Sequence of chain 1.B:
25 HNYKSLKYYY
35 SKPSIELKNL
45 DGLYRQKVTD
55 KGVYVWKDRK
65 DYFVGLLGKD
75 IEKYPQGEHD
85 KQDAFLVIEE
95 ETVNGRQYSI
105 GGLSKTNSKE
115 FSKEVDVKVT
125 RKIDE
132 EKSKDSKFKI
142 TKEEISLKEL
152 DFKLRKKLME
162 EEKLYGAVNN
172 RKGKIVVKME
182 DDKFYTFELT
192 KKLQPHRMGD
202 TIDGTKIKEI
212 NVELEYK

Binding-site contacts:
Ligand atom O1B contacts residue THR187 of chain 1.B at 2.8 Å (h-bond).
Ligand atom O6 contacts residue ARG198 of chain 1.B at 3.8 Å.
Ligand atom O1 contacts residue GLN195 of chain 1.B at 3.0 Å (h-bond).
Ligand atom C6 contacts residue PHE185 of chain 1.B at 3.7 Å (hydrophobic).
Ligand atom C5 contacts residue ARG198 of chain 1.B at 3.7 Å.
Ligand atom O6 contacts residue HIS197 of chain 1.B at 2.8 Å (h-bond).
Ligand atom O1B contacts residue PHE185 of chain 1.B at 3.4 Å.
Ligand atom C3 contacts residue GLU189 of chain 1.B at 3.3 Å.
Ligand atom C1 contacts residue THR187 of chain 1.B at 3.5 Å.
Ligand atom O1A contacts residue THR187 of chain 1.B at 2.8 Å (h-bond).
Ligand atom C6 contacts residue HIS197 of chain 1.B at 3.6 Å.
Ligand atom O7 contacts residue LYS192 of chain 1.B at 3.0 Å (salt-bridge).
Ligand atom C1 contacts residue GLN195 of chain 1.B at 3.5 Å.
Ligand atom C10 contacts residue PHE185 of chain 1.B at 3.8 Å (hydrophobic).
Ligand atom C2 contacts residue LYS192 of chain 1.B at 3.7 Å.
Ligand atom O9 contacts residue LEU148 of chain 1.B at 3.6 Å.
Ligand atom C9 contacts residue ASP201 of chain 1.B at 3.5 Å.
Ligand atom O6 contacts residue LYS192 of chain 1.B at 2.9 Å.
Ligand atom O6 contacts residue GLU189 of chain 1.B at 3.7 Å.
Ligand atom O2 contacts residue LYS192 of chain 1.B at 2.7 Å (salt-bridge).
Ligand atom C6 contacts residue GLU189 of chain 1.B at 3.6 Å.
Ligand atom O3 contacts residue GLU189 of chain 1.B at 2.3 Å (salt-bridge).
Ligand atom O4 contacts residue PHE185 of chain 1.B at 3.8 Å.
Ligand atom O8 contacts residue TYR186 of chain 1.B at 3.5 Å.
Ligand atom O3 contacts residue LYS192 of chain 1.B at 3.1 Å (salt-bridge).
Ligand atom O9 contacts residue ARG198 of chain 1.B at 2.9 Å (salt-bridge).
Ligand atom O1A contacts residue TYR186 of chain 1.B at 3.5 Å.
Ligand atom O6 contacts residue ARG198 of chain 1.B at 3.7 Å.
Ligand atom O7 contacts residue GLN195 of chain 1.B at 3.6 Å (h-bond).
Ligand atom C3 contacts residue LYS192 of chain 1.B at 3.8 Å.
Ligand atom N5 contacts residue PHE185 of chain 1.B at 2.8 Å (h-bond).
Ligand atom C11 contacts residue TYR186 of chain 1.B at 3.6 Å (hydrophobic).
Ligand atom O5 contacts residue GLN195 of chain 1.B at 3.4 Å (h-bond).
Ligand atom O8 contacts residue ARG198 of chain 1.B at 2.7 Å (salt-bridge).
Ligand atom C7 contacts residue TYR186 of chain 1.B at 3.8 Å (hydrophobic).
Ligand atom C4 contacts residue PHE185 of chain 1.B at 3.5 Å (hydrophobic).
Ligand atom C5 contacts residue PHE185 of chain 1.B at 3.5 Å (hydrophobic).
Ligand atom O9 contacts residue ASP201 of chain 1.B at 2.7 Å (salt-bridge).
Ligand atom O1A contacts residue ARG198 of chain 1.B at 3.4 Å (salt-bridge).
Ligand atom C2 contacts residue GLN195 of chain 1.B at 3.5 Å.

This small molecule binds to this protein.
Small molecule (SMILES): CC(=O)N[C@@H]1[C@@H](O[C@@H]2O[C@@H](C)[C@@H](O)[C@@H](O)[C@@H]2O)[C@H](O[C@@H]2O[C@H](CO)[C@H](O)[C@H](O[C@]3(C(=O)O)C[C@H](O)[C@@H](NC(C)=O)[C@H]([C@H](O)[C@H](O)CO)O3)[C@H]2O)[C@@H](CO)O[C@H]1O